Binding-site contacts:
Ligand atom CB contacts residue ASN180 of chain 1.B at 3.4 Å.
Ligand atom C contacts residue VAL183 of chain 1.B at 3.7 Å (hydrophobic).
Ligand atom N contacts residue VAL183 of chain 1.B at 4.0 Å.
Ligand atom O contacts residue VAL49 of chain 1.B at 3.6 Å.
Ligand atom CA contacts residue ASN180 of chain 1.B at 3.9 Å.
Ligand atom O contacts residue SER48 of chain 1.B at 2.5 Å (h-bond).
Ligand atom O3P contacts residue ARG134 of chain 1.B at 1.3 Å (salt-bridge).
Ligand atom N contacts residue ASN180 of chain 1.B at 3.0 Å (h-bond).
Ligand atom CA contacts residue LYS52 of chain 1.B at 3.8 Å.
Ligand atom P contacts residue ARG59 of chain 1.B at 3.5 Å.
Ligand atom C contacts residue ASN231 of chain 1.B at 3.9 Å.
Ligand atom O3P contacts residue TYR135 of chain 1.B at 3.1 Å (h-bond).
Ligand atom CA contacts residue ASN180 of chain 1.B at 3.6 Å.
Ligand atom P contacts residue ARG134 of chain 1.B at 2.9 Å.
Ligand atom O3P contacts residue ASN180 of chain 1.B at 3.8 Å.
Ligand atom O2P contacts residue TYR135 of chain 1.B at 3.0 Å (h-bond).
Ligand atom O2P contacts residue LYS52 of chain 1.B at 3.4 Å (salt-bridge).
Ligand atom O contacts residue VAL183 of chain 1.B at 3.3 Å.
Ligand atom CD2 contacts residue GLY176 of chain 1.B at 4.0 Å.
Ligand atom P contacts residue TYR135 of chain 1.B at 3.6 Å.
Ligand atom O1P contacts residue ARG134 of chain 1.B at 3.2 Å (salt-bridge).
Ligand atom OG contacts residue ARG134 of chain 1.B at 3.9 Å.
Ligand atom O1P contacts residue ARG59 of chain 1.B at 3.0 Å (salt-bridge).
Ligand atom CB contacts residue ARG134 of chain 1.B at 3.7 Å.
Ligand atom O contacts residue ASN231 of chain 1.B at 2.9 Å (h-bond).
Ligand atom CA contacts residue VAL183 of chain 1.B at 3.8 Å (hydrophobic).
Ligand atom N contacts residue LYS52 of chain 1.B at 4.0 Å.
Ligand atom O contacts residue LYS52 of chain 1.B at 2.8 Å (salt-bridge).
Ligand atom C contacts residue LEU179 of chain 1.B at 3.6 Å (hydrophobic).
Ligand atom N contacts residue LYS52 of chain 1.B at 3.9 Å.
Ligand atom O2P contacts residue ARG59 of chain 1.B at 2.8 Å (salt-bridge).
Ligand atom C contacts residue ASN180 of chain 1.B at 3.6 Å.
Ligand atom O2P contacts residue ARG134 of chain 1.B at 3.8 Å.
Ligand atom C contacts residue SER48 of chain 1.B at 3.4 Å.
Ligand atom CA contacts residue SER48 of chain 1.B at 4.0 Å.
Ligand atom CD2 contacts residue GLU187 of chain 1.B at 3.7 Å.
Ligand atom C contacts residue LYS52 of chain 1.B at 4.0 Å.
Ligand atom CB contacts residue ASN180 of chain 1.B at 3.6 Å.
Ligand atom O contacts residue LEU179 of chain 1.B at 3.2 Å.
Ligand atom O contacts residue LEU179 of chain 1.B at 3.6 Å.

Sequence of chain 1.B:
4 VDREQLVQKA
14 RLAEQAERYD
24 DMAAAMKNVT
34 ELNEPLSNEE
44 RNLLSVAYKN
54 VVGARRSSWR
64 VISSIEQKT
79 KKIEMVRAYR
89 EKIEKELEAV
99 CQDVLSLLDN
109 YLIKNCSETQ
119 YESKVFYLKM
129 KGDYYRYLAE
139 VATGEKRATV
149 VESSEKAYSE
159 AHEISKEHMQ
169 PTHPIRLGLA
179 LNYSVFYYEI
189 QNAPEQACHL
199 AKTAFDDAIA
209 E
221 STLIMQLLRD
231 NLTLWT

This small molecule binds to this protein.
Small molecule (SMILES): CC(C)C[C@H](NC(=O)[C@H](C)N)C(=O)N[C@@H](COP(=O)(O)O)C(=O)N[C@@H](CC(C)C)C(=O)N[C@@H](CCC(N)=O)C(=O)N[C@@H](CCC(=O)O)C(=O)N[C@H](C=O)CCCN=C(N)N